Binding-site contacts:
Ligand atom C20 contacts residue GLY125 of chain 2.A at 3.7 Å.
Ligand atom C23 contacts residue THR129 of chain 2.A at 3.3 Å.
Ligand atom O22 contacts residue TRP178 of chain 2.A at 3.1 Å (h-bond).
Ligand atom N9 contacts residue PHE171 of chain 2.A at 3.9 Å.
Ligand atom C12 contacts residue ILE304 of chain 2.A at 4.1 Å (hydrophobic).
Ligand atom C10 contacts residue PHE171 of chain 2.A at 4.1 Å (hydrophobic).
Ligand atom C23 contacts residue SER461 of chain 2.A at 3.5 Å.
Ligand atom C17 contacts residue VAL460 of chain 2.A at 3.6 Å (hydrophobic).
Ligand atom C17 contacts residue GLY125 of chain 2.A at 3.9 Å.
Ligand atom O22 contacts residue THR129 of chain 2.A at 3.0 Å (h-bond).
Ligand atom C23 contacts residue ALA462 of chain 2.A at 3.2 Å (hydrophobic).
Ligand atom C12 contacts residue GLY458 of chain 2.A at 3.7 Å.
Ligand atom C1 contacts residue MET175 of chain 2.A at 4.1 Å (hydrophobic).
Ligand atom C3 contacts residue CYS303 of chain 2.A at 3.7 Å (hydrophobic).
Ligand atom C23 contacts residue LEU478 of chain 2.A at 4.0 Å (hydrophobic).
Ligand atom C18 contacts residue GLY125 of chain 2.A at 3.8 Å.
Ligand atom C1 contacts residue TRP178 of chain 2.A at 3.7 Å (hydrophobic).
Ligand atom O21 contacts residue VAL174 of chain 2.A at 3.4 Å.
Ligand atom C14 contacts residue SER121 of chain 2.A at 3.5 Å.
Ligand atom C19 contacts residue GLY125 of chain 2.A at 3.7 Å.
Ligand atom C19 contacts residue THR129 of chain 2.A at 4.1 Å.
Ligand atom C2 contacts residue TRP178 of chain 2.A at 4.2 Å (hydrophobic).
Ligand atom N13 contacts residue SER121 of chain 2.A at 3.5 Å (h-bond).
Ligand atom C23 contacts residue VAL460 of chain 2.A at 3.9 Å (hydrophobic).
Ligand atom O22 contacts residue GLY125 of chain 2.A at 4.1 Å.
Ligand atom C2 contacts residue CYS303 of chain 2.A at 4.1 Å (hydrophobic).
Ligand atom C4 contacts residue ILE304 of chain 2.A at 4.1 Å (hydrophobic).
Ligand atom C12 contacts residue TYR297 of chain 2.A at 4.0 Å (hydrophobic).
Ligand atom C15 contacts residue SER121 of chain 2.A at 4.0 Å.
Ligand atom C23 contacts residue TRP178 of chain 2.A at 3.6 Å (hydrophobic).
Ligand atom C15 contacts residue GLY125 of chain 2.A at 3.8 Å.
Ligand atom C16 contacts residue GLY125 of chain 2.A at 3.9 Å.
Ligand atom C14 contacts residue ASP122 of chain 2.A at 4.1 Å.
Ligand atom C18 contacts residue VAL460 of chain 2.A at 3.6 Å (hydrophobic).
Ligand atom O21 contacts residue TRP178 of chain 2.A at 3.5 Å (h-bond).
Ligand atom C10 contacts residue TYR297 of chain 2.A at 3.8 Å (hydrophobic).
Ligand atom C8 contacts residue PHE171 of chain 2.A at 4.1 Å (hydrophobic).
Ligand atom C16 contacts residue SER121 of chain 2.A at 4.0 Å.
Ligand atom C11 contacts residue GLY458 of chain 2.A at 3.6 Å.
Ligand atom N7 contacts residue VAL174 of chain 2.A at 3.8 Å.

Sequence of chain 2.A:
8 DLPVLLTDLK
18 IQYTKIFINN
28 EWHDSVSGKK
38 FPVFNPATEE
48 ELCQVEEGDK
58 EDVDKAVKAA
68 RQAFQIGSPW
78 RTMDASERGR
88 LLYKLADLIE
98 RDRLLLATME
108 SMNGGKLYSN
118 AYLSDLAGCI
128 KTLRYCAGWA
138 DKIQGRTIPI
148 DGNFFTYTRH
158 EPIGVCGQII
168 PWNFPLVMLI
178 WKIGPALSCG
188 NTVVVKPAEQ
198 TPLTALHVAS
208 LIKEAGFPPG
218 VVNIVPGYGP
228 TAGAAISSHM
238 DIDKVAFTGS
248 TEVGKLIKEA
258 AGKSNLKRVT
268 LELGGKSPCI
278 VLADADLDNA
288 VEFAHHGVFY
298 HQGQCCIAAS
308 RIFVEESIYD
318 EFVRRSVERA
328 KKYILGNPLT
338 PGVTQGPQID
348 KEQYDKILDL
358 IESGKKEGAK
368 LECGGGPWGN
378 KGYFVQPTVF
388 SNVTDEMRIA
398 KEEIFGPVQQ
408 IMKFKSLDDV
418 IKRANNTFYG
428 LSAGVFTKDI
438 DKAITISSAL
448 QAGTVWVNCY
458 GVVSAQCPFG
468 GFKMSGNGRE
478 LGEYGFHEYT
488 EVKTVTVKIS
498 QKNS

The small molecule below binds the protein below.
Small molecule (SMILES): CCCn1c(NCc2cccc(OC)c2O)nc2ccccc21